A protein and the small-molecule ligand that binds it are described below.
Small molecule (SMILES): O=C(O)/C=C/C(=O)O

Sequence of chain 1.A:
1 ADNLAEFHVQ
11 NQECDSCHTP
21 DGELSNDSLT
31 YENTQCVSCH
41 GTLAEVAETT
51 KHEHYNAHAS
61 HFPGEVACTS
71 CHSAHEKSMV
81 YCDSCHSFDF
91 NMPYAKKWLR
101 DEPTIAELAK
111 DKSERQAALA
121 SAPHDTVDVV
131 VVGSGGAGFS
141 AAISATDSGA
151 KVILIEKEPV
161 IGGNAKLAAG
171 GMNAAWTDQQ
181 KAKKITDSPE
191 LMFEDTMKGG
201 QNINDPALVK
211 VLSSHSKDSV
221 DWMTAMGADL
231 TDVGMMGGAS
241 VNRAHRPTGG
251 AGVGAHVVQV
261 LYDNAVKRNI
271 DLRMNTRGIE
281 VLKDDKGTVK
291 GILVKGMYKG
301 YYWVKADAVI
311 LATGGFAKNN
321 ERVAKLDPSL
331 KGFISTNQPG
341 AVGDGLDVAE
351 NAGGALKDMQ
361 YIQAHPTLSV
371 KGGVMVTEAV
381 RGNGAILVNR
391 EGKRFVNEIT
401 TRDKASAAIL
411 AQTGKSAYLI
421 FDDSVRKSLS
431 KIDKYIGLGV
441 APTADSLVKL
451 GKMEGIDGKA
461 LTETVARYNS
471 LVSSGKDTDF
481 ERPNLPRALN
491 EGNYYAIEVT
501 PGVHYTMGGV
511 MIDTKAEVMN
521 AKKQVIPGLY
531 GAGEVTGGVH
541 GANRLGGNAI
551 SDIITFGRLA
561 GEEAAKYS

Binding-site contacts:
Ligand atom O contacts residue MET375 of chain 1.A at 3.8 Å.
Ligand atom O8 contacts residue ARG402 of chain 1.A at 2.7 Å (salt-bridge).
Ligand atom C contacts residue HIS365 of chain 1.A at 3.5 Å.
Ligand atom O8 contacts residue FAD1 of chain 1.H at 3.2 Å.
Ligand atom C6 contacts residue ARG402 of chain 1.A at 3.1 Å.
Ligand atom O contacts residue ARG402 of chain 1.A at 3.3 Å (salt-bridge).
Ligand atom C contacts residue ARG402 of chain 1.A at 3.6 Å.
Ligand atom C6 contacts residue FAD1 of chain 1.H at 3.1 Å.
Ligand atom C5 contacts residue FAD1 of chain 1.H at 3.2 Å.
Ligand atom C contacts residue THR377 of chain 1.A at 3.4 Å.
Ligand atom OXT contacts residue ALA169 of chain 1.A at 3.9 Å.
Ligand atom C4 contacts residue MET375 of chain 1.A at 3.6 Å (hydrophobic).
Ligand atom OXT contacts residue GLY170 of chain 1.A at 3.0 Å (h-bond).
Ligand atom OXT contacts residue GLU378 of chain 1.A at 3.9 Å.
Ligand atom O7 contacts residue ARG544 of chain 1.A at 2.6 Å (salt-bridge).
Ligand atom OXT contacts residue FAD1 of chain 1.H at 3.6 Å (h-bond).
Ligand atom O8 contacts residue ARG544 of chain 1.A at 2.8 Å (salt-bridge).
Ligand atom C6 contacts residue GLY547 of chain 1.A at 3.9 Å.
Ligand atom O contacts residue THR377 of chain 1.A at 3.3 Å.
Ligand atom C4 contacts residue HIS365 of chain 1.A at 3.7 Å.
Ligand atom OXT contacts residue THR377 of chain 1.A at 2.7 Å (h-bond).
Ligand atom C4 contacts residue FAD1 of chain 1.H at 3.2 Å.
Ligand atom C6 contacts residue ARG544 of chain 1.A at 3.4 Å.
Ligand atom O7 contacts residue GLY546 of chain 1.A at 3.1 Å.
Ligand atom OXT contacts residue MET375 of chain 1.A at 3.6 Å.
Ligand atom C4 contacts residue ARG402 of chain 1.A at 3.0 Å.
Ligand atom C contacts residue GLU378 of chain 1.A at 3.6 Å.
Ligand atom C contacts residue MET375 of chain 1.A at 3.6 Å (hydrophobic).
Ligand atom C5 contacts residue MET236 of chain 1.A at 3.5 Å (hydrophobic).
Ligand atom O7 contacts residue FAD1 of chain 1.H at 2.7 Å.
Ligand atom C6 contacts residue GLY546 of chain 1.A at 3.9 Å.
Ligand atom O8 contacts residue HIS504 of chain 1.A at 2.7 Å (h-bond).
Ligand atom O7 contacts residue ARG402 of chain 1.A at 3.6 Å (salt-bridge).
Ligand atom C contacts residue MET236 of chain 1.A at 4.0 Å (hydrophobic).
Ligand atom O contacts residue GLU378 of chain 1.A at 2.6 Å (salt-bridge).
Ligand atom O7 contacts residue GLY547 of chain 1.A at 2.8 Å (h-bond).
Ligand atom C5 contacts residue ARG402 of chain 1.A at 2.8 Å.
Ligand atom C contacts residue FAD1 of chain 1.H at 4.0 Å.
Ligand atom C6 contacts residue HIS504 of chain 1.A at 3.9 Å.
Ligand atom O contacts residue HIS365 of chain 1.A at 2.5 Å (h-bond).